This small molecule binds to this protein.
Small molecule (SMILES): CC(C)(C)n1nc(Cc2cccc(Br)c2)c2c(N)ncnc21

Sequence of chain 1.A:
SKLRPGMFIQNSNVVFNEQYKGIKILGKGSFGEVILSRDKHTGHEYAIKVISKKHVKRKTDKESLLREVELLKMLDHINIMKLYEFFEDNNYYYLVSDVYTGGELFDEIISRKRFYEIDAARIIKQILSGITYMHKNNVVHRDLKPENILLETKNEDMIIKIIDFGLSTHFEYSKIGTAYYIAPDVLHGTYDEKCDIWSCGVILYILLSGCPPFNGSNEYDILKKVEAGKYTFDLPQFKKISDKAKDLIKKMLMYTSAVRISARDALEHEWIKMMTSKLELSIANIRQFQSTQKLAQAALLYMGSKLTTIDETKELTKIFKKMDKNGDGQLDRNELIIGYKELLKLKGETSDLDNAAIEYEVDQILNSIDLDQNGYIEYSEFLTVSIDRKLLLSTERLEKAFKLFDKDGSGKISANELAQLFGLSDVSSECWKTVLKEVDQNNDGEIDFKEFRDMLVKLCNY

Binding-site contacts:
Ligand atom CAS contacts residue LEU154 of chain 1.A at 3.6 Å (hydrophobic).
Ligand atom CAS contacts residue LYS108 of chain 1.A at 3.4 Å.
Ligand atom C2 contacts residue TYR159 of chain 1.A at 3.1 Å (hydrophobic).
Ligand atom C6 contacts residue LEU209 of chain 1.A at 3.8 Å (hydrophobic).
Ligand atom CAM contacts residue LEU85 of chain 1.A at 3.5 Å (hydrophobic).
Ligand atom CAS contacts residue SER156 of chain 1.A at 3.7 Å.
Ligand atom BRAV contacts residue LEU154 of chain 1.A at 3.6 Å.
Ligand atom CAR contacts residue SER156 of chain 1.A at 4.0 Å.
Ligand atom CAR contacts residue MET140 of chain 1.A at 3.7 Å (hydrophobic).
Ligand atom N1 contacts residue TYR159 of chain 1.A at 3.9 Å.
Ligand atom C4 contacts residue TYR159 of chain 1.A at 3.5 Å (hydrophobic).
Ligand atom C4 contacts residue ASP157 of chain 1.A at 3.8 Å.
Ligand atom CAT contacts residue VAL93 of chain 1.A at 3.8 Å (hydrophobic).
Ligand atom CAU contacts residue VAL93 of chain 1.A at 3.6 Å (hydrophobic).
Ligand atom N3 contacts residue ASP157 of chain 1.A at 3.5 Å (salt-bridge).
Ligand atom N3 contacts residue TYR159 of chain 1.A at 3.0 Å (h-bond).
Ligand atom CAP contacts residue LYS108 of chain 1.A at 4.0 Å.
Ligand atom CAH contacts residue VAL93 of chain 1.A at 4.0 Å (hydrophobic).
Ligand atom CAT contacts residue SER156 of chain 1.A at 4.0 Å.
Ligand atom CAR contacts residue LYS108 of chain 1.A at 3.8 Å.
Ligand atom CAO contacts residue ILE223 of chain 1.A at 4.0 Å (hydrophobic).
Ligand atom NAG contacts residue ASP157 of chain 1.A at 3.2 Å (salt-bridge).
Ligand atom CAQ contacts residue LYS108 of chain 1.A at 3.9 Å.
Ligand atom CAS contacts residue ALA106 of chain 1.A at 3.9 Å (hydrophobic).
Ligand atom BRAV contacts residue MET140 of chain 1.A at 3.6 Å.
Ligand atom C2 contacts residue LEU85 of chain 1.A at 3.9 Å (hydrophobic).
Ligand atom NAJ contacts residue VAL93 of chain 1.A at 3.8 Å.
Ligand atom CAQ contacts residue MET140 of chain 1.A at 3.5 Å (hydrophobic).
Ligand atom N3 contacts residue VAL158 of chain 1.A at 4.0 Å.
Ligand atom NAG contacts residue TYR159 of chain 1.A at 3.1 Å.
Ligand atom CAL contacts residue GLY88 of chain 1.A at 3.8 Å.
Ligand atom NAJ contacts residue LEU209 of chain 1.A at 4.1 Å.
Ligand atom C5 contacts residue LEU209 of chain 1.A at 3.8 Å (hydrophobic).
Ligand atom CAT contacts residue ALA106 of chain 1.A at 3.6 Å (hydrophobic).
Ligand atom NAI contacts residue VAL93 of chain 1.A at 3.5 Å.
Ligand atom CAH contacts residue LEU209 of chain 1.A at 4.0 Å (hydrophobic).
Ligand atom CAT contacts residue LYS108 of chain 1.A at 3.6 Å.
Ligand atom CAL contacts residue LYS87 of chain 1.A at 3.4 Å.
Ligand atom CAM contacts residue GLY86 of chain 1.A at 3.7 Å.
Ligand atom CAM contacts residue VAL93 of chain 1.A at 3.7 Å (hydrophobic).